Binding-site contacts:
Ligand atom C4 contacts residue ASN160 of chain 1.A at 4.3 Å.
Ligand atom C5 contacts residue ASN160 of chain 1.A at 3.7 Å.
Ligand atom C1 contacts residue ASN160 of chain 1.A at 1.4 Å.
Ligand atom C7 contacts residue ASN160 of chain 1.A at 3.5 Å.
Ligand atom O7 contacts residue ASN160 of chain 1.A at 3.8 Å.
Ligand atom C3 contacts residue ASN160 of chain 1.A at 3.8 Å.
Ligand atom O6 contacts residue ASN160 of chain 1.A at 4.4 Å.
Ligand atom C2 contacts residue ASN160 of chain 1.A at 2.5 Å.
Ligand atom O5 contacts residue ASN160 of chain 1.A at 2.4 Å (h-bond).
Ligand atom O6 contacts residue ASN159 of chain 1.A at 4.1 Å.
Ligand atom N2 contacts residue ASN160 of chain 1.A at 2.9 Å (h-bond).
Ligand atom C6 contacts residue ASN160 of chain 1.A at 4.4 Å.

The small molecule below binds the protein below.
Small molecule (SMILES): CC(=O)N[C@@H]1[C@@H](O)[C@H](O)[C@@H](CO)O[C@H]1O

Sequence of chain 1.A:
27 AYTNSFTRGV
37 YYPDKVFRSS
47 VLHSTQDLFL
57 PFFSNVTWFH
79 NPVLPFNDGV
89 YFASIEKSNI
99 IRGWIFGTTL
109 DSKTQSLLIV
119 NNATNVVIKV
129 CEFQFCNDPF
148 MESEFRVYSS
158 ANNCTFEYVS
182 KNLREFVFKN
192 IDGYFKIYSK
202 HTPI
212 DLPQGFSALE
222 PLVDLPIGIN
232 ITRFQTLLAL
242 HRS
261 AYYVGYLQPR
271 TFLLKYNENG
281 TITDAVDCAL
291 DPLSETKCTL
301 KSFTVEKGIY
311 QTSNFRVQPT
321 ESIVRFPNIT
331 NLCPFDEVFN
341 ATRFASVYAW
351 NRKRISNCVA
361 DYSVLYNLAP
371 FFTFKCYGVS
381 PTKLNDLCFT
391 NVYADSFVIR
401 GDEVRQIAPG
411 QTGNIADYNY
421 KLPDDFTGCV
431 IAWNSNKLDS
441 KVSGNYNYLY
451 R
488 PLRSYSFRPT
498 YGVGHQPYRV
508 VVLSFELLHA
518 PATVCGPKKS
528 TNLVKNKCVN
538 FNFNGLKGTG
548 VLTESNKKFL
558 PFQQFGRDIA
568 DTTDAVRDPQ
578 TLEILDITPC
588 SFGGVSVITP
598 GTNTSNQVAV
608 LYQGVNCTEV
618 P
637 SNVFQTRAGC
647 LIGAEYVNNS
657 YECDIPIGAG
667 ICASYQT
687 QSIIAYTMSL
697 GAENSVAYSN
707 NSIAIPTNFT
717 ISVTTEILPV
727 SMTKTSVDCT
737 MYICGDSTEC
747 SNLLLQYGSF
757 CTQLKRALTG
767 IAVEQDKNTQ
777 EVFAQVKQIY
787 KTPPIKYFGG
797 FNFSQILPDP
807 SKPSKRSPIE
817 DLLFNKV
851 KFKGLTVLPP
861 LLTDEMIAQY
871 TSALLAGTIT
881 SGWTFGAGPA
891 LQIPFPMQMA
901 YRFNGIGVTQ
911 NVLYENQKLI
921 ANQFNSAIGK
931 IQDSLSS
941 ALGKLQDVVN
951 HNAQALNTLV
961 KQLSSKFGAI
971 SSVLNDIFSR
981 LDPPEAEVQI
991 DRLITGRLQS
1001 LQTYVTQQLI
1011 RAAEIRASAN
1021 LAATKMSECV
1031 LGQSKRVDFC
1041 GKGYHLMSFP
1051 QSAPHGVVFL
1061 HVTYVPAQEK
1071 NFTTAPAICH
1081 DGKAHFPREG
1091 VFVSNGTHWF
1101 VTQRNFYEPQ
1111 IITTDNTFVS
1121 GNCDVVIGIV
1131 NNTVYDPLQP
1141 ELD